A small-molecule ligand and the protein it binds are described below.
Small molecule (SMILES): CC(=O)N[C@@H]1[C@@H](O)[C@H](O)[C@@H](CO)O[C@H]1O

Binding-site contacts:
Ligand atom N2 contacts residue ASN315 of chain 33.E at 2.8 Å (h-bond).
Ligand atom C5 contacts residue ASN315 of chain 33.E at 3.7 Å.
Ligand atom C3 contacts residue ASN315 of chain 33.E at 3.8 Å.
Ligand atom O5 contacts residue VAL314 of chain 33.E at 3.8 Å.
Ligand atom O5 contacts residue THR313 of chain 33.E at 4.3 Å.
Ligand atom C6 contacts residue THR313 of chain 33.E at 4.5 Å.
Ligand atom O5 contacts residue ASN315 of chain 33.E at 2.4 Å (h-bond).
Ligand atom C4 contacts residue ASN315 of chain 33.E at 4.3 Å.
Ligand atom C8 contacts residue ILE281 of chain 33.E at 4.5 Å (hydrophobic).
Ligand atom C6 contacts residue ASN315 of chain 33.E at 4.5 Å.
Ligand atom C7 contacts residue ASN315 of chain 33.E at 3.3 Å.
Ligand atom C1 contacts residue ASN315 of chain 33.E at 1.4 Å.
Ligand atom C1 contacts residue VAL314 of chain 33.E at 4.4 Å (hydrophobic).
Ligand atom C2 contacts residue ASN315 of chain 33.E at 2.5 Å.
Ligand atom C8 contacts residue ASN315 of chain 33.E at 3.5 Å.
Ligand atom O7 contacts residue ASN315 of chain 33.E at 4.2 Å.

Sequence of chain 33.E:
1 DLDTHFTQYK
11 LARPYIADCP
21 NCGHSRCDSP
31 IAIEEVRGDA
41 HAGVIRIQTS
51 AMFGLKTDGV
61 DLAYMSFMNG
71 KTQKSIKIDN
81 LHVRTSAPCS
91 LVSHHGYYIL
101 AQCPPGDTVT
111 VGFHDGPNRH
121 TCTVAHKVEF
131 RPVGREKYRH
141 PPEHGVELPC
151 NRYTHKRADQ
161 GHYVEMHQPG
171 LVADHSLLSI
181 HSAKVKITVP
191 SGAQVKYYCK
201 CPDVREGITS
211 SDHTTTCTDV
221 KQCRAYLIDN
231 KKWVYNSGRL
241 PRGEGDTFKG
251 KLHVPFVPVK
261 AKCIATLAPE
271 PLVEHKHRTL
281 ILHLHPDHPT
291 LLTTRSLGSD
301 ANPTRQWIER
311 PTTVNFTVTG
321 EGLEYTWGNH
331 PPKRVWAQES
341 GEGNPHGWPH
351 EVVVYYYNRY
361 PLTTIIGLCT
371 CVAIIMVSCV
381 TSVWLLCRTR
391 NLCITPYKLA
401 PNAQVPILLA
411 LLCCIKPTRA